Sequence of chain 1.B:
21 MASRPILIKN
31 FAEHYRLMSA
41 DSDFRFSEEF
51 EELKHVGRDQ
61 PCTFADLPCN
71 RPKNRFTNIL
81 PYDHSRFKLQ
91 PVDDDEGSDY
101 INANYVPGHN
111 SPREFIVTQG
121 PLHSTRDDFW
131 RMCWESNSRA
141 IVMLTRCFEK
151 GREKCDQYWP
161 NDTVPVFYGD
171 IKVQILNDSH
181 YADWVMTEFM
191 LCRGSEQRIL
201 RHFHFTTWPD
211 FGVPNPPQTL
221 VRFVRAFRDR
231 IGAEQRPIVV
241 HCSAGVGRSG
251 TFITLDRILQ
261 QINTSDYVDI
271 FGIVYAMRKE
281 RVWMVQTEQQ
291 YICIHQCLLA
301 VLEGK

A small-molecule ligand and the protein it binds are described below.
Small molecule (SMILES): N[C@@H](Cc1ccc(OP(=O)(O)O)cc1)C(=O)O

Binding-site contacts:
Ligand atom P contacts residue ALA244 of chain 1.B at 4.2 Å.
Ligand atom C contacts residue GLN286 of chain 1.B at 2.9 Å.
Ligand atom CB contacts residue GLN286 of chain 1.B at 4.3 Å.
Ligand atom O1P contacts residue SER243 of chain 1.B at 3.9 Å.
Ligand atom O2P contacts residue SER243 of chain 1.B at 4.2 Å.
Ligand atom CE1 contacts residue GLN286 of chain 1.B at 3.2 Å.
Ligand atom O3P contacts residue ALA244 of chain 1.B at 3.3 Å.
Ligand atom CZ contacts residue GLN286 of chain 1.B at 3.2 Å.
Ligand atom O1P contacts residue ALA244 of chain 1.B at 3.9 Å.
Ligand atom O3P contacts residue SER243 of chain 1.B at 4.1 Å.
Ligand atom N contacts residue TRP283 of chain 1.B at 3.7 Å.
Ligand atom CE2 contacts residue GLN286 of chain 1.B at 3.3 Å.
Ligand atom CB contacts residue ASN78 of chain 1.B at 3.1 Å.
Ligand atom O2P contacts residue LYS154 of chain 1.B at 3.1 Å (salt-bridge).
Ligand atom CA contacts residue ILE79 of chain 1.B at 4.3 Å (hydrophobic).
Ligand atom CD2 contacts residue GLN286 of chain 1.B at 3.4 Å.
Ligand atom CD1 contacts residue ILE79 of chain 1.B at 3.7 Å (hydrophobic).
Ligand atom P contacts residue SER243 of chain 1.B at 4.3 Å.
Ligand atom O contacts residue GLN286 of chain 1.B at 3.3 Å (h-bond).
Ligand atom N contacts residue ILE79 of chain 1.B at 3.9 Å.
Ligand atom N contacts residue ASN78 of chain 1.B at 2.4 Å (h-bond).
Ligand atom CG contacts residue ILE79 of chain 1.B at 4.3 Å (hydrophobic).
Ligand atom CB contacts residue PHE76 of chain 1.B at 4.3 Å (hydrophobic).
Ligand atom CA contacts residue GLN286 of chain 1.B at 4.2 Å.
Ligand atom CD1 contacts residue GLN286 of chain 1.B at 3.3 Å.
Ligand atom CE1 contacts residue PHE76 of chain 1.B at 4.2 Å (hydrophobic).
Ligand atom CZ contacts residue PHE76 of chain 1.B at 4.4 Å (hydrophobic).
Ligand atom O contacts residue TRP283 of chain 1.B at 3.8 Å.
Ligand atom CA contacts residue ASN78 of chain 1.B at 3.1 Å.
Ligand atom CD2 contacts residue PHE76 of chain 1.B at 4.4 Å (hydrophobic).
Ligand atom CD1 contacts residue ALA244 of chain 1.B at 3.6 Å (hydrophobic).
Ligand atom O1P contacts residue PHE76 of chain 1.B at 3.1 Å.
Ligand atom CB contacts residue ILE79 of chain 1.B at 3.9 Å (hydrophobic).
Ligand atom CG contacts residue GLN286 of chain 1.B at 3.4 Å.
Ligand atom CG contacts residue PHE76 of chain 1.B at 4.1 Å (hydrophobic).
Ligand atom C contacts residue TRP283 of chain 1.B at 4.0 Å (hydrophobic).
Ligand atom O3P contacts residue GLN286 of chain 1.B at 3.9 Å.
Ligand atom OH contacts residue GLN286 of chain 1.B at 3.7 Å.
Ligand atom CD1 contacts residue PHE76 of chain 1.B at 4.2 Å (hydrophobic).
Ligand atom CE1 contacts residue ALA244 of chain 1.B at 3.3 Å (hydrophobic).